Sequence of chain 1.A:
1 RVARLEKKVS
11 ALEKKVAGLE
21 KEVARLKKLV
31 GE

Binding-site contacts:
Ligand atom C7 contacts residue EDO1 of chain 1.E at 3.4 Å.
Ligand atom C2 contacts residue ALA3 of chain 1.A at 4.2 Å (hydrophobic).
Ligand atom C7 contacts residue ARG4 of chain 1.A at 3.5 Å.
Ligand atom C4 contacts residue EDO1 of chain 1.E at 3.9 Å.
Ligand atom C2 contacts residue EDO1 of chain 1.E at 4.2 Å.
Ligand atom C7 contacts residue ARG1 of chain 1.A at 1.4 Å.
Ligand atom C7 contacts residue VAL2 of chain 1.A at 3.5 Å (hydrophobic).
Ligand atom C3 contacts residue EDO1 of chain 1.E at 3.5 Å.
Ligand atom C5 contacts residue ARG1 of chain 1.A at 4.4 Å.
Ligand atom C7 contacts residue ALA3 of chain 1.A at 3.9 Å (hydrophobic).
Ligand atom O1 contacts residue ARG1 of chain 1.A at 2.3 Å (salt-bridge).
Ligand atom C1 contacts residue ARG4 of chain 1.A at 4.1 Å.
Ligand atom C2 contacts residue ARG4 of chain 1.A at 3.4 Å.
Ligand atom C3 contacts residue ARG4 of chain 1.A at 3.6 Å.
Ligand atom C4 contacts residue ARG4 of chain 1.A at 4.3 Å.
Ligand atom C2 contacts residue ARG1 of chain 1.A at 3.7 Å.
Ligand atom O1 contacts residue VAL2 of chain 1.A at 3.5 Å (h-bond).
Ligand atom O1 contacts residue EDO1 of chain 1.E at 3.8 Å.
Ligand atom O1 contacts residue ALA3 of chain 1.A at 3.3 Å (h-bond).
Ligand atom C3 contacts residue ARG1 of chain 1.A at 2.5 Å.
Ligand atom O1 contacts residue ARG4 of chain 1.A at 2.9 Å (salt-bridge).
Ligand atom C4 contacts residue ARG1 of chain 1.A at 3.0 Å.

A small-molecule ligand and the protein it binds are described below.
Small molecule (SMILES): CC(=O)Nc1ccc(C(=O)O)cc1